Sequence of chain 6.A:
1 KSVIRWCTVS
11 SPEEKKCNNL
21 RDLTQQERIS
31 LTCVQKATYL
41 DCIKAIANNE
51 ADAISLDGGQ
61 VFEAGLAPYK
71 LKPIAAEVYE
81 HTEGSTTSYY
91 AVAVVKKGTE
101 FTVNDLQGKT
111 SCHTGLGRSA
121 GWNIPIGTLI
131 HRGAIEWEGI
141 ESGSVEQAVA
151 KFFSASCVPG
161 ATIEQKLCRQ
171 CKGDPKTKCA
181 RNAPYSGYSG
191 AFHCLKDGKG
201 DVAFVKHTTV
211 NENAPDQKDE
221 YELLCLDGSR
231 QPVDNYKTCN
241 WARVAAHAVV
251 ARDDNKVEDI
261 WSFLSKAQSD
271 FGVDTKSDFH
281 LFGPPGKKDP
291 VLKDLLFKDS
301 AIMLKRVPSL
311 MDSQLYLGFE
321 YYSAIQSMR

Binding-site contacts:
Ligand atom O13 contacts residue ALA120 of chain 6.A at 3.5 Å (h-bond).
Ligand atom O8 contacts residue TYR188 of chain 6.A at 2.4 Å (h-bond).
Ligand atom O contacts residue FE1 of chain 6.E at 2.0 Å.
Ligand atom O12 contacts residue TYR188 of chain 6.A at 2.8 Å (h-bond).
Ligand atom O9 contacts residue TYR188 of chain 6.A at 3.7 Å.
Ligand atom O12 contacts residue TYR89 of chain 6.A at 3.1 Å (h-bond).
Ligand atom O contacts residue TYR188 of chain 6.A at 3.7 Å.
Ligand atom C11 contacts residue TYR188 of chain 6.A at 3.3 Å (hydrophobic).
Ligand atom O13 contacts residue ARG118 of chain 6.A at 3.3 Å.
Ligand atom C11 contacts residue GLY121 of chain 6.A at 3.9 Å.
Ligand atom O13 contacts residue TYR188 of chain 6.A at 3.9 Å.
Ligand atom C10 contacts residue TYR188 of chain 6.A at 3.2 Å (hydrophobic).
Ligand atom O13 contacts residue THR114 of chain 6.A at 2.7 Å (h-bond).
Ligand atom C10 contacts residue FE1 of chain 6.E at 3.2 Å.
Ligand atom O12 contacts residue SER119 of chain 6.A at 3.6 Å.
Ligand atom C contacts residue FE1 of chain 6.E at 3.0 Å.
Ligand atom CA contacts residue ARG118 of chain 6.A at 3.9 Å.
Ligand atom O12 contacts residue FE1 of chain 6.E at 2.2 Å.
Ligand atom O13 contacts residue GLY121 of chain 6.A at 3.0 Å (h-bond).
Ligand atom C11 contacts residue SER119 of chain 6.A at 3.9 Å.
Ligand atom C6 contacts residue TYR188 of chain 6.A at 3.4 Å (hydrophobic).
Ligand atom C contacts residue SER119 of chain 6.A at 3.5 Å.
Ligand atom O contacts residue SER119 of chain 6.A at 3.5 Å.
Ligand atom C11 contacts residue THR114 of chain 6.A at 3.8 Å.
Ligand atom O12 contacts residue ALA120 of chain 6.A at 2.9 Å (h-bond).
Ligand atom N contacts residue TYR188 of chain 6.A at 3.3 Å (h-bond).
Ligand atom OXT contacts residue ARG118 of chain 6.A at 3.5 Å.
Ligand atom C7 contacts residue FE1 of chain 6.E at 2.8 Å.
Ligand atom C11 contacts residue FE1 of chain 6.E at 3.1 Å.
Ligand atom C11 contacts residue ARG118 of chain 6.A at 3.7 Å.
Ligand atom O8 contacts residue TYR89 of chain 6.A at 3.2 Å (h-bond).
Ligand atom CA contacts residue FE1 of chain 6.E at 3.5 Å.
Ligand atom C6 contacts residue FE1 of chain 6.E at 3.2 Å.
Ligand atom C11 contacts residue ALA120 of chain 6.A at 3.5 Å (hydrophobic).
Ligand atom O9 contacts residue FE1 of chain 6.E at 3.8 Å.
Ligand atom O contacts residue TYR89 of chain 6.A at 2.9 Å (h-bond).
Ligand atom O8 contacts residue FE1 of chain 6.E at 1.7 Å.
Ligand atom OXT contacts residue SER119 of chain 6.A at 2.9 Å (h-bond).
Ligand atom C7 contacts residue TYR188 of chain 6.A at 3.0 Å (hydrophobic).
Ligand atom N contacts residue FE1 of chain 6.E at 2.8 Å.

A protein and the small-molecule ligand that binds it are described below.
Small molecule (SMILES): O=C(O)CN(CC(=O)O)CC(=O)O